This small molecule binds to this protein.
Small molecule (SMILES): Cc1cc(N)nc(CCc2cccc([C@H](N)Cc3cc(C)cc(N)n3)c2)c1

Binding-site contacts:
Ligand atom N22 contacts residue ARG65 of chain 1.A at 3.2 Å (salt-bridge).
Ligand atom N12 contacts residue HEM1 of chain 1.B at 3.5 Å.
Ligand atom C12 contacts residue TRP238 of chain 1.A at 3.7 Å (hydrophobic).
Ligand atom C2 contacts residue HEM1 of chain 1.B at 3.3 Å.
Ligand atom C17 contacts residue PHE235 of chain 1.A at 3.8 Å (hydrophobic).
Ligand atom C3 contacts residue HEM1 of chain 1.B at 3.6 Å.
Ligand atom C5 contacts residue HIS128 of chain 1.A at 3.4 Å.
Ligand atom C25 contacts residue TYR357 of chain 1.A at 3.5 Å (hydrophobic).
Ligand atom C26 contacts residue HEM1 of chain 1.B at 3.7 Å.
Ligand atom C18 contacts residue HEM1 of chain 1.B at 3.5 Å.
Ligand atom N12 contacts residue TYR239 of chain 1.A at 3.7 Å.
Ligand atom N11 contacts residue GLU243 of chain 1.A at 2.8 Å (salt-bridge).
Ligand atom C27 contacts residue TYR357 of chain 1.A at 3.7 Å (hydrophobic).
Ligand atom C18 contacts residue GLU243 of chain 1.A at 3.3 Å.
Ligand atom N29 contacts residue TRP329 of chain 1.A at 3.7 Å.
Ligand atom C19 contacts residue HEM1 of chain 1.B at 3.8 Å.
Ligand atom C16 contacts residue GLU243 of chain 1.A at 3.5 Å.
Ligand atom C1 contacts residue HEM1 of chain 1.B at 3.2 Å.
Ligand atom C15 contacts residue ILE218 of chain 1.A at 3.8 Å (hydrophobic).
Ligand atom C2 contacts residue ILE218 of chain 1.A at 3.7 Å (hydrophobic).
Ligand atom C19 contacts residue ILE218 of chain 1.A at 3.5 Å (hydrophobic).
Ligand atom C28 contacts residue HIS128 of chain 1.A at 3.7 Å.
Ligand atom C4 contacts residue HIS128 of chain 1.A at 3.3 Å.
Ligand atom C24 contacts residue TYR357 of chain 1.A at 3.6 Å (hydrophobic).
Ligand atom N12 contacts residue TRP238 of chain 1.A at 2.6 Å (h-bond).
Ligand atom C4 contacts residue GLN129 of chain 1.A at 3.5 Å.
Ligand atom C23 contacts residue TYR357 of chain 1.A at 3.6 Å (hydrophobic).
Ligand atom C22 contacts residue TYR357 of chain 1.A at 3.6 Å (hydrophobic).
Ligand atom N22 contacts residue HEM1 of chain 1.B at 3.2 Å (h-bond).
Ligand atom C12 contacts residue HEM1 of chain 1.B at 3.8 Å.
Ligand atom C14 contacts residue HEM1 of chain 1.B at 3.7 Å.
Ligand atom N21 contacts residue HEM1 of chain 1.B at 2.8 Å (h-bond).
Ligand atom C13 contacts residue HEM1 of chain 1.B at 3.3 Å.
Ligand atom C17 contacts residue HEM1 of chain 1.B at 3.3 Å.
Ligand atom C12 contacts residue GLU243 of chain 1.A at 3.6 Å.
Ligand atom N12 contacts residue GLU243 of chain 1.A at 2.8 Å (salt-bridge).
Ligand atom C22 contacts residue HEM1 of chain 1.B at 3.5 Å.
Ligand atom C6 contacts residue HEM1 of chain 1.B at 3.7 Å.
Ligand atom C3 contacts residue GLN129 of chain 1.A at 3.5 Å.
Ligand atom C29 contacts residue HEM1 of chain 1.B at 3.2 Å.

Sequence of chain 1.A:
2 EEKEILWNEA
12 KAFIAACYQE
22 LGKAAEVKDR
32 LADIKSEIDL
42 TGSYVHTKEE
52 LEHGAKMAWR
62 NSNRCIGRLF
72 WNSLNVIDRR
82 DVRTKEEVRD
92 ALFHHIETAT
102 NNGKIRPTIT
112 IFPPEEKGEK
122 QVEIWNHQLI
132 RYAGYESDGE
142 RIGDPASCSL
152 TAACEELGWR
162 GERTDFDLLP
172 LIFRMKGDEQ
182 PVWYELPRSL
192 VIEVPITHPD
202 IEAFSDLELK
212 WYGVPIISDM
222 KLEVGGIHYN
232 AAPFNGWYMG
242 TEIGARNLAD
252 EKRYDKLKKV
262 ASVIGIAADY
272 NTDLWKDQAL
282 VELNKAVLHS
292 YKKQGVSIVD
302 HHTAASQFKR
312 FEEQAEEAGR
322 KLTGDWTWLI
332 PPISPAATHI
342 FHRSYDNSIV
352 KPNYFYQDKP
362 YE